Binding-site contacts:
Ligand atom N contacts residue TYR171 of chain 1.A at 2.8 Å (h-bond).
Ligand atom CZ contacts residue HIS70 of chain 1.A at 3.5 Å.
Ligand atom CD contacts residue GLN156 of chain 1.A at 3.3 Å.
Ligand atom O contacts residue TYR159 of chain 1.A at 3.3 Å.
Ligand atom O contacts residue TRP147 of chain 1.A at 2.8 Å (h-bond).
Ligand atom CD1 contacts residue GLY167 of chain 1.A at 3.6 Å.
Ligand atom CB contacts residue THR143 of chain 1.A at 3.5 Å.
Ligand atom CD1 contacts residue ASN77 of chain 1.A at 3.5 Å.
Ligand atom C contacts residue TYR159 of chain 1.A at 3.5 Å (hydrophobic).
Ligand atom CB contacts residue GLU63 of chain 1.A at 3.0 Å.
Ligand atom O contacts residue LYS66 of chain 1.A at 3.1 Å (salt-bridge).
Ligand atom O contacts residue LYS146 of chain 1.A at 3.5 Å.
Ligand atom CA contacts residue TYR171 of chain 1.A at 3.5 Å (hydrophobic).
Ligand atom CA contacts residue TYR7 of chain 1.A at 3.5 Å (hydrophobic).
Ligand atom CA contacts residue ASN77 of chain 1.A at 3.3 Å.
Ligand atom CE1 contacts residue TYR7 of chain 1.A at 3.6 Å (hydrophobic).
Ligand atom CD1 contacts residue ARG170 of chain 1.A at 3.2 Å.
Ligand atom OG1 contacts residue ILE80 of chain 1.A at 3.5 Å.
Ligand atom OH contacts residue SER9 of chain 1.A at 3.2 Å (h-bond).
Ligand atom N contacts residue GLU63 of chain 1.A at 2.8 Å (salt-bridge).
Ligand atom O contacts residue TYR7 of chain 1.A at 3.5 Å.
Ligand atom CA contacts residue GLU63 of chain 1.A at 3.5 Å.
Ligand atom O contacts residue THR143 of chain 1.A at 3.1 Å (h-bond).
Ligand atom O contacts residue LYS146 of chain 1.A at 2.9 Å (salt-bridge).
Ligand atom CA contacts residue GLU63 of chain 1.A at 3.6 Å.
Ligand atom C contacts residue ASN77 of chain 1.A at 3.5 Å.
Ligand atom CB contacts residue ASN77 of chain 1.A at 3.2 Å.
Ligand atom O contacts residue TYR159 of chain 1.A at 2.3 Å (h-bond).
Ligand atom CG contacts residue TRP147 of chain 1.A at 3.6 Å (hydrophobic).
Ligand atom N contacts residue TYR7 of chain 1.A at 3.0 Å (h-bond).
Ligand atom N contacts residue TYR7 of chain 1.A at 3.6 Å (h-bond).
Ligand atom CD1 contacts residue TYR7 of chain 1.A at 3.4 Å (hydrophobic).
Ligand atom O contacts residue TYR84 of chain 1.A at 2.8 Å (h-bond).
Ligand atom CB contacts residue ASN77 of chain 1.A at 3.6 Å.
Ligand atom N contacts residue ASN77 of chain 1.A at 2.7 Å (h-bond).
Ligand atom CE contacts residue LYS146 of chain 1.A at 3.4 Å.
Ligand atom OH contacts residue HIS70 of chain 1.A at 2.5 Å (h-bond).
Ligand atom CG contacts residue ASN77 of chain 1.A at 3.4 Å.
Ligand atom N contacts residue LYS66 of chain 1.A at 3.5 Å (salt-bridge).
Ligand atom C contacts residue TYR7 of chain 1.A at 3.4 Å (hydrophobic).

Sequence of chain 1.A:
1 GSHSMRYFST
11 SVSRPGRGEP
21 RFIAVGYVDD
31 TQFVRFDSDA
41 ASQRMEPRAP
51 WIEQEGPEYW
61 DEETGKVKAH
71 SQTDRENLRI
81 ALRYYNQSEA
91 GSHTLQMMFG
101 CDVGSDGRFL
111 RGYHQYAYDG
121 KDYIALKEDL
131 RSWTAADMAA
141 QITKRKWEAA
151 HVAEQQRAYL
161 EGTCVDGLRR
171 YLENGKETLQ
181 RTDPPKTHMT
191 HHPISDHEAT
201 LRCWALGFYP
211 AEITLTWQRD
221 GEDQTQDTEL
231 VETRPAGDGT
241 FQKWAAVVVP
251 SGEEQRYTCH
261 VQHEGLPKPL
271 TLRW

This protein binds this small molecule.
Small molecule (SMILES): CC(C)C[C@H](N)C(=O)N[C@@H](Cc1ccc(O)cc1)C(=O)N[C@H](C=O)CCCCN.CSCC[C@H](N)C(=O)N[C@H](C(=O)N[C@H](C=O)Cc1ccccc1)[C@@H](C)O